Binding-site contacts:
Ligand atom NE1 contacts residue GLN45 of chain 1.C at 2.9 Å (h-bond).
Ligand atom CA contacts residue SER51 of chain 1.B at 4.0 Å.
Ligand atom CG contacts residue SER51 of chain 1.B at 4.0 Å.
Ligand atom CB contacts residue THR28 of chain 1.B at 3.7 Å.
Ligand atom N contacts residue THR28 of chain 1.B at 2.9 Å (h-bond).
Ligand atom C contacts residue GLY25 of chain 1.B at 3.5 Å.
Ligand atom N contacts residue THR23 of chain 1.B at 2.8 Å (h-bond).
Ligand atom CA contacts residue THR28 of chain 1.B at 3.2 Å.
Ligand atom CH2 contacts residue GLY21 of chain 1.C at 3.4 Å.
Ligand atom OXT contacts residue THR50 of chain 1.C at 2.8 Å (h-bond).
Ligand atom O contacts residue THR23 of chain 1.B at 4.0 Å.
Ligand atom CZ3 contacts residue GLY21 of chain 1.C at 3.6 Å.
Ligand atom CE2 contacts residue GLN45 of chain 1.C at 4.0 Å.
Ligand atom O contacts residue ARG24 of chain 1.B at 3.5 Å.
Ligand atom CD1 contacts residue THR47 of chain 1.C at 3.8 Å.
Ligand atom NE1 contacts residue ALA44 of chain 1.C at 3.8 Å.
Ligand atom CD1 contacts residue GLN45 of chain 1.C at 3.5 Å.
Ligand atom C contacts residue SER51 of chain 1.B at 3.7 Å.
Ligand atom CE3 contacts residue HIS31 of chain 1.C at 4.0 Å.
Ligand atom CE2 contacts residue ALA44 of chain 1.C at 4.0 Å (hydrophobic).
Ligand atom CA contacts residue THR23 of chain 1.B at 3.8 Å.
Ligand atom N contacts residue ASP27 of chain 1.B at 3.1 Å (salt-bridge).
Ligand atom C contacts residue THR47 of chain 1.C at 3.5 Å.
Ligand atom O contacts residue GLY25 of chain 1.B at 3.0 Å (h-bond).
Ligand atom N contacts residue GLY25 of chain 1.B at 2.8 Å (h-bond).
Ligand atom CB contacts residue THR23 of chain 1.B at 3.8 Å.
Ligand atom CZ2 contacts residue ILE53 of chain 1.C at 3.9 Å (hydrophobic).
Ligand atom CZ2 contacts residue ALA44 of chain 1.C at 4.0 Å (hydrophobic).
Ligand atom OXT contacts residue HIS49 of chain 1.C at 3.9 Å.
Ligand atom CZ2 contacts residue THR50 of chain 1.C at 3.9 Å.
Ligand atom C contacts residue THR50 of chain 1.C at 3.9 Å.
Ligand atom OXT contacts residue THR47 of chain 1.C at 2.6 Å (h-bond).
Ligand atom O contacts residue THR47 of chain 1.C at 3.7 Å.
Ligand atom N contacts residue ARG24 of chain 1.B at 4.0 Å.
Ligand atom CB contacts residue SER51 of chain 1.B at 3.4 Å.
Ligand atom CA contacts residue GLY25 of chain 1.B at 3.6 Å.
Ligand atom O contacts residue SER51 of chain 1.B at 3.1 Å (h-bond).
Ligand atom CZ3 contacts residue HIS32 of chain 1.C at 3.8 Å.
Ligand atom CD1 contacts residue SER51 of chain 1.B at 3.6 Å.
Ligand atom CE3 contacts residue HIS32 of chain 1.C at 3.8 Å.

Sequence of chain 1.B:
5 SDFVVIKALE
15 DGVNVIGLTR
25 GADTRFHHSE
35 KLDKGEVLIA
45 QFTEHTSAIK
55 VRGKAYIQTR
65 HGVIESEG

The protein below binds the small molecule below.
Small molecule (SMILES): N[C@@H](Cc1c[nH]c2ccccc12)C(=O)O

Sequence of chain 1.C:
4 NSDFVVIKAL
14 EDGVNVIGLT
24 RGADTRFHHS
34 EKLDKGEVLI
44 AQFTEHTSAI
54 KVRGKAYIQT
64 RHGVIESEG